Binding-site contacts:
Ligand atom C5 contacts residue ASN600 of chain 1.A at 3.0 Å.
Ligand atom C7 contacts residue THR601 of chain 1.A at 4.2 Å.
Ligand atom N2 contacts residue ASN600 of chain 1.A at 3.6 Å (h-bond).
Ligand atom C4 contacts residue ASN600 of chain 1.A at 3.2 Å.
Ligand atom C6 contacts residue ASN600 of chain 1.A at 3.3 Å.
Ligand atom C2 contacts residue THR601 of chain 1.A at 3.8 Å.
Ligand atom O6 contacts residue ASN600 of chain 1.A at 2.8 Å (h-bond).
Ligand atom C2 contacts residue ASN600 of chain 1.A at 2.5 Å.
Ligand atom O7 contacts residue GLY598 of chain 1.A at 3.3 Å.
Ligand atom C8 contacts residue ASN600 of chain 1.A at 4.2 Å.
Ligand atom O3 contacts residue THR601 of chain 1.A at 3.5 Å (h-bond).
Ligand atom O7 contacts residue ASN600 of chain 1.A at 3.1 Å (h-bond).
Ligand atom O5 contacts residue ASN600 of chain 1.A at 2.4 Å (h-bond).
Ligand atom N2 contacts residue THR601 of chain 1.A at 4.0 Å.
Ligand atom C7 contacts residue GLY598 of chain 1.A at 4.4 Å.
Ligand atom C7 contacts residue ASN600 of chain 1.A at 3.5 Å.
Ligand atom C3 contacts residue ASN600 of chain 1.A at 3.4 Å.
Ligand atom C3 contacts residue THR601 of chain 1.A at 4.3 Å.
Ligand atom O7 contacts residue THR601 of chain 1.A at 3.4 Å.
Ligand atom C1 contacts residue ASN600 of chain 1.A at 1.4 Å.
Ligand atom O3 contacts residue ASN600 of chain 1.A at 4.3 Å.

Sequence of chain 1.A:
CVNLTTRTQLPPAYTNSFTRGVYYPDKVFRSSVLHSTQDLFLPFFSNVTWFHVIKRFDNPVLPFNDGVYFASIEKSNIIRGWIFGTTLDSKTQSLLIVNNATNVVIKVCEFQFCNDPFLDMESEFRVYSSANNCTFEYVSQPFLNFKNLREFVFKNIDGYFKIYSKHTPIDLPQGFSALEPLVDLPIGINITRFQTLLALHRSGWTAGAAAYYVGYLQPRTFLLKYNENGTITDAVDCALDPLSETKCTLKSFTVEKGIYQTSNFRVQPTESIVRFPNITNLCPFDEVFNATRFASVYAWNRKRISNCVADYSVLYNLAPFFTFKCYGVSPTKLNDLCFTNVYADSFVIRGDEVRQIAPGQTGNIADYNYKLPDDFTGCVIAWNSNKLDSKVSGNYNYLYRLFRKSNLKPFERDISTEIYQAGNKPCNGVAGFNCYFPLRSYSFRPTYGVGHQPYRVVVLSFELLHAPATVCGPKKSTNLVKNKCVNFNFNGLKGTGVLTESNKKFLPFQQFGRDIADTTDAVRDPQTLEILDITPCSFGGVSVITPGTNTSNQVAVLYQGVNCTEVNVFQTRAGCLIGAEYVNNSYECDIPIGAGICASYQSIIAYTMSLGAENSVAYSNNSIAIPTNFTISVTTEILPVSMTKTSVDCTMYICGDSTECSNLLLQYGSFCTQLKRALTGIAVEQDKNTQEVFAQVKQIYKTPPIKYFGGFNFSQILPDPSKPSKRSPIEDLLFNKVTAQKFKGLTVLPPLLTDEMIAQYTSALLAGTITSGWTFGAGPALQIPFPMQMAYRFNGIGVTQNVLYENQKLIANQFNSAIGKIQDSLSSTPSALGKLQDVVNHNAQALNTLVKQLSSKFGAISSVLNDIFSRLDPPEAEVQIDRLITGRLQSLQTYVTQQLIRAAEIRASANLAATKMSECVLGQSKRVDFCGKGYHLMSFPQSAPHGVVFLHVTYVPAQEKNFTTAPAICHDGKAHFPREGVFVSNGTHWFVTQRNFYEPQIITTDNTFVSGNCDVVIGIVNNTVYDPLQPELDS

The protein below binds the small molecule below.
Small molecule (SMILES): CC(=O)N[C@@H]1[C@@H](O)[C@H](O)[C@@H](CO)O[C@H]1O